This small molecule binds to this protein.
Small molecule (SMILES): CCCCC/C=C(\C/C=C\CCCCCCCC(=O)O)[N+](=O)[O-]

Binding-site contacts:
Ligand atom C1 contacts residue LNA1 of chain 1.E at 0.4 Å.
Ligand atom C18 contacts residue LNA1 of chain 1.E at 0.7 Å.
Ligand atom C7 contacts residue LNA1 of chain 1.E at 0.8 Å.
Ligand atom C1 contacts residue GLN79 of chain 1.A at 3.2 Å.
Ligand atom O23 contacts residue LNA1 of chain 1.E at 2.1 Å.
Ligand atom O22 contacts residue LNA1 of chain 1.E at 2.3 Å.
Ligand atom C11 contacts residue LNA1 of chain 1.E at 0.8 Å.
Ligand atom O23 contacts residue ARG81 of chain 1.A at 3.7 Å.
Ligand atom C8 contacts residue CYS78 of chain 1.A at 3.2 Å (hydrophobic).
Ligand atom C10 contacts residue LNA1 of chain 1.E at 0.7 Å.
Ligand atom C1 contacts residue HIS242 of chain 1.A at 3.7 Å.
Ligand atom C16 contacts residue LNA1 of chain 1.E at 1.0 Å.
Ligand atom C12 contacts residue LNA1 of chain 1.E at 0.6 Å.
Ligand atom C5 contacts residue LNA1 of chain 1.E at 0.7 Å.
Ligand atom C14 contacts residue MET157 of chain 1.A at 3.5 Å (hydrophobic).
Ligand atom C5 contacts residue TYR120 of chain 1.A at 3.5 Å (hydrophobic).
Ligand atom C14 contacts residue LNA1 of chain 1.E at 0.4 Å.
Ligand atom C13 contacts residue LNA1 of chain 1.E at 0.5 Å.
Ligand atom C8 contacts residue LNA1 of chain 1.E at 0.7 Å.
Ligand atom O19 contacts residue GLN79 of chain 1.A at 1.9 Å (h-bond).
Ligand atom C2 contacts residue TYR266 of chain 1.A at 3.5 Å (hydrophobic).
Ligand atom C2 contacts residue SER82 of chain 1.A at 3.5 Å.
Ligand atom O20 contacts residue TYR266 of chain 1.A at 3.8 Å.
Ligand atom C17 contacts residue LNA1 of chain 1.E at 0.7 Å.
Ligand atom N21 contacts residue LNA1 of chain 1.E at 1.5 Å.
Ligand atom C2 contacts residue LNA1 of chain 1.E at 0.7 Å.
Ligand atom O19 contacts residue LNA1 of chain 1.E at 0.5 Å (h-bond).
Ligand atom C3 contacts residue SER82 of chain 1.A at 3.5 Å.
Ligand atom O20 contacts residue LNA1 of chain 1.E at 0.2 Å (h-bond).
Ligand atom O22 contacts residue LEU133 of chain 1.A at 3.0 Å (h-bond).
Ligand atom C3 contacts residue LNA1 of chain 1.E at 0.6 Å.
Ligand atom C6 contacts residue LNA1 of chain 1.E at 0.8 Å.
Ligand atom C2 contacts residue HIS242 of chain 1.A at 3.8 Å.
Ligand atom O20 contacts residue HIS242 of chain 1.A at 3.0 Å (h-bond).
Ligand atom C6 contacts residue CYS78 of chain 1.A at 3.6 Å (hydrophobic).
Ligand atom C17 contacts residue CYS78 of chain 1.A at 3.7 Å (hydrophobic).
Ligand atom C4 contacts residue LNA1 of chain 1.E at 0.6 Å.
Ligand atom C9 contacts residue LNA1 of chain 1.E at 0.4 Å.
Ligand atom C15 contacts residue LNA1 of chain 1.E at 0.9 Å.
Ligand atom O22 contacts residue ILE134 of chain 1.A at 3.3 Å.

Sequence of chain 1.A:
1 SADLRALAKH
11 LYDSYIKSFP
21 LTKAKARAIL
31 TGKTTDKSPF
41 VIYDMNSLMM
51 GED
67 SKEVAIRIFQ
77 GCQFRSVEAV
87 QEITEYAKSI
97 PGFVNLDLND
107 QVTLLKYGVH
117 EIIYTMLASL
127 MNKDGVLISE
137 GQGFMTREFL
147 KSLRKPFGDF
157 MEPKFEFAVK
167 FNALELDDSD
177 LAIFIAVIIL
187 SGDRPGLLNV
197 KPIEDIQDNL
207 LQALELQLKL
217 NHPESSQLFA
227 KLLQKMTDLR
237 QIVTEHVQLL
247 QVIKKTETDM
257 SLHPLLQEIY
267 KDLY